A protein and the small-molecule ligand that binds it are described below.
Small molecule (SMILES): CCN1C(=O)C(C)(C)c2cc3[nH]c4c(c3cc21)CCCc1c(C)n[nH]c1-4

Binding-site contacts:
Ligand atom N7 contacts residue TYR89 of chain 1.B at 3.4 Å.
Ligand atom C10 contacts residue LEU140 of chain 1.B at 3.7 Å (hydrophobic).
Ligand atom C15 contacts residue GLU88 of chain 1.B at 3.9 Å.
Ligand atom C5 contacts residue LEU16 of chain 1.B at 3.8 Å (hydrophobic).
Ligand atom N14 contacts residue LEU71 of chain 1.B at 3.7 Å.
Ligand atom N14 contacts residue GLU88 of chain 1.B at 2.9 Å (salt-bridge).
Ligand atom C8 contacts residue LEU16 of chain 1.B at 3.9 Å (hydrophobic).
Ligand atom N13 contacts residue ALA90 of chain 1.B at 3.1 Å (h-bond).
Ligand atom N13 contacts residue TYR89 of chain 1.B at 3.7 Å.
Ligand atom C3 contacts residue PRO91 of chain 1.B at 3.9 Å (hydrophobic).
Ligand atom C3 contacts residue ALA90 of chain 1.B at 3.5 Å (hydrophobic).
Ligand atom C15 contacts residue ALA37 of chain 1.B at 3.9 Å (hydrophobic).
Ligand atom C48 contacts residue LEU87 of chain 1.B at 3.8 Å (hydrophobic).
Ligand atom C28 contacts residue LEU16 of chain 1.B at 3.3 Å (hydrophobic).
Ligand atom C26 contacts residue PRO91 of chain 1.B at 3.5 Å (hydrophobic).
Ligand atom C8 contacts residue LEU140 of chain 1.B at 3.8 Å (hydrophobic).
Ligand atom C3 contacts residue TYR89 of chain 1.B at 3.7 Å (hydrophobic).
Ligand atom C25 contacts residue TYR89 of chain 1.B at 3.5 Å (hydrophobic).
Ligand atom C4 contacts residue TYR89 of chain 1.B at 3.8 Å (hydrophobic).
Ligand atom N14 contacts residue ALA37 of chain 1.B at 3.6 Å.
Ligand atom C4 contacts residue LEU16 of chain 1.B at 3.9 Å (hydrophobic).
Ligand atom N14 contacts residue ALA90 of chain 1.B at 3.9 Å.
Ligand atom C7 contacts residue LEU16 of chain 1.B at 3.7 Å (hydrophobic).
Ligand atom C47 contacts residue LEU16 of chain 1.B at 3.8 Å (hydrophobic).
Ligand atom C12 contacts residue VAL24 of chain 1.B at 3.9 Å (hydrophobic).
Ligand atom C26 contacts residue GLY93 of chain 1.B at 3.6 Å.
Ligand atom C26 contacts residue LEU92 of chain 1.B at 3.7 Å (hydrophobic).
Ligand atom C15 contacts residue LEU71 of chain 1.B at 3.7 Å (hydrophobic).
Ligand atom C48 contacts residue LEU71 of chain 1.B at 3.2 Å (hydrophobic).
Ligand atom C4 contacts residue ALA90 of chain 1.B at 3.5 Å (hydrophobic).
Ligand atom C11 contacts residue LEU140 of chain 1.B at 3.9 Å (hydrophobic).
Ligand atom C6 contacts residue LEU16 of chain 1.B at 3.5 Å (hydrophobic).
Ligand atom C2 contacts residue GLY93 of chain 1.B at 3.7 Å.
Ligand atom C3 contacts residue GLY93 of chain 1.B at 3.6 Å.
Ligand atom C4 contacts residue GLY93 of chain 1.B at 3.8 Å.
Ligand atom N7 contacts residue ALA90 of chain 1.B at 3.0 Å (h-bond).
Ligand atom C9 contacts residue LEU16 of chain 1.B at 3.7 Å (hydrophobic).
Ligand atom N14 contacts residue TYR89 of chain 1.B at 3.9 Å.
Ligand atom N13 contacts residue GLU88 of chain 1.B at 3.7 Å.
Ligand atom C47 contacts residue VAL24 of chain 1.B at 3.5 Å (hydrophobic).

Sequence of chain 1.B:
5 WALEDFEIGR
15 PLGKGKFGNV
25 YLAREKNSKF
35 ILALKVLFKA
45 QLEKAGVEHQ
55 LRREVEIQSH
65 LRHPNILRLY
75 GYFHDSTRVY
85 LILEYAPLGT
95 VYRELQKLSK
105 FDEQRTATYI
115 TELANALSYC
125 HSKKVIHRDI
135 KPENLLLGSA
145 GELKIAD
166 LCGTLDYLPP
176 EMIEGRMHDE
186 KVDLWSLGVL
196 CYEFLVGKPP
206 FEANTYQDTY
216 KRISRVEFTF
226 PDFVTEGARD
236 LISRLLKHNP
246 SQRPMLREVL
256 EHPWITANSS